A small-molecule ligand and the protein it binds are described below.
Small molecule (SMILES): CC(=O)N[C@@H]1[C@@H](O)[C@H](O)[C@@H](CO)O[C@H]1O

Binding-site contacts:
Ligand atom C7 contacts residue THR167 of chain 1.A at 4.5 Å.
Ligand atom O5 contacts residue ASN165 of chain 1.A at 2.3 Å (h-bond).
Ligand atom O3 contacts residue ASN236 of chain 1.A at 3.0 Å (h-bond).
Ligand atom C3 contacts residue ASN236 of chain 1.A at 3.3 Å.
Ligand atom C4 contacts residue ASN236 of chain 1.A at 3.3 Å.
Ligand atom N2 contacts residue ASN165 of chain 1.A at 3.3 Å (h-bond).
Ligand atom O4 contacts residue ASN236 of chain 1.A at 4.2 Å.
Ligand atom C2 contacts residue ASN236 of chain 1.A at 3.2 Å.
Ligand atom C3 contacts residue ASN165 of chain 1.A at 3.9 Å.
Ligand atom C1 contacts residue ASN236 of chain 1.A at 4.2 Å.
Ligand atom O5 contacts residue ASN236 of chain 1.A at 3.4 Å (h-bond).
Ligand atom C5 contacts residue ASN165 of chain 1.A at 3.5 Å.
Ligand atom C5 contacts residue ASN236 of chain 1.A at 3.8 Å.
Ligand atom O6 contacts residue ALA238 of chain 1.A at 4.5 Å.
Ligand atom C1 contacts residue ASN165 of chain 1.A at 1.4 Å.
Ligand atom C6 contacts residue ASN236 of chain 1.A at 3.6 Å.
Ligand atom C4 contacts residue ASN165 of chain 1.A at 4.3 Å.
Ligand atom N2 contacts residue ASN236 of chain 1.A at 3.9 Å.
Ligand atom C2 contacts residue ASN165 of chain 1.A at 2.8 Å.
Ligand atom C8 contacts residue THR167 of chain 1.A at 4.3 Å.
Ligand atom O7 contacts residue ASN165 of chain 1.A at 2.9 Å (h-bond).
Ligand atom C7 contacts residue ASN165 of chain 1.A at 3.3 Å.

Sequence of chain 1.A:
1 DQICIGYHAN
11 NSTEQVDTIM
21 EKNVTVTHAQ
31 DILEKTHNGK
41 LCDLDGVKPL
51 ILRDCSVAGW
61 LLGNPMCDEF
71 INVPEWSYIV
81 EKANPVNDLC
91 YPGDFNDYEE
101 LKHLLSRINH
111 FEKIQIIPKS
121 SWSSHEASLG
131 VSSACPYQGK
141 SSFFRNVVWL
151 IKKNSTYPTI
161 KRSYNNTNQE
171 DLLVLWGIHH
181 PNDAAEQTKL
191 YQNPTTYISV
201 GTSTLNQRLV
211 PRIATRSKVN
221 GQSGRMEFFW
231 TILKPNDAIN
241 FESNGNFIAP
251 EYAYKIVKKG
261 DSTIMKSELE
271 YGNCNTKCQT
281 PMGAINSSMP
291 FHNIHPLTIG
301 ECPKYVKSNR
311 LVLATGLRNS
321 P